This small molecule binds to this protein.
Small molecule (SMILES): CC[NH2+][C@H]1CO[C@@H](O[C@@H]2[C@@H](O)[C@H](N)[C@@H](C)O[C@H]2O)C[C@@H]1OC

Sequence of chain 1.A:
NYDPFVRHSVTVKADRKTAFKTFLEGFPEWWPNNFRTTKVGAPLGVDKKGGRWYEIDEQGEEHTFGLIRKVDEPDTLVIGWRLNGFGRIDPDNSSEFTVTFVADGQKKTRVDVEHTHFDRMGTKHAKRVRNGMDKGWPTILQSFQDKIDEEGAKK

Binding-site contacts:
Ligand atom C5 contacts residue MTC1 of chain 1.F at 3.9 Å.
Ligand atom C6 contacts residue DSR1 of chain 1.C at 3.4 Å.
Ligand atom C5 contacts residue PHE86 of chain 1.A at 4.3 Å (hydrophobic).
Ligand atom C1 contacts residue DSR1 of chain 1.C at 4.3 Å.
Ligand atom O5 contacts residue DSR1 of chain 1.C at 4.1 Å.
Ligand atom O5 contacts residue MTC1 of chain 1.F at 4.2 Å.
Ligand atom C2 contacts residue DSR1 of chain 1.C at 4.1 Å.
Ligand atom O1 contacts residue MTC1 of chain 1.F at 1.9 Å.
Ligand atom O3 contacts residue DSR1 of chain 1.C at 3.4 Å (h-bond).
Ligand atom C5 contacts residue MTC1 of chain 1.F at 4.1 Å.
Ligand atom C5 contacts residue DSR1 of chain 1.C at 2.8 Å.
Ligand atom O2 contacts residue MTC1 of chain 1.F at 4.3 Å.
Ligand atom C6 contacts residue MTC1 of chain 1.F at 4.3 Å.
Ligand atom C4 contacts residue DSR1 of chain 1.C at 2.2 Å.
Ligand atom C1 contacts residue MTC1 of chain 1.F at 2.8 Å.
Ligand atom N4 contacts residue DSR1 of chain 1.C at 1.3 Å (h-bond).
Ligand atom C7 contacts residue MTC1 of chain 1.F at 4.1 Å.
Ligand atom C2 contacts residue MTC1 of chain 1.F at 4.2 Å.
Ligand atom C6 contacts residue PHE86 of chain 1.A at 3.0 Å (hydrophobic).
Ligand atom O5 contacts residue MTC1 of chain 1.F at 3.2 Å.
Ligand atom C3 contacts residue DSR1 of chain 1.C at 2.7 Å.